Binding-site contacts:
Ligand atom O3 contacts residue GLY46 of chain 1.D at 4.2 Å.
Ligand atom C1 contacts residue ASN45 of chain 1.D at 1.4 Å.
Ligand atom C5 contacts residue ASP4 of chain 1.C at 3.7 Å.
Ligand atom O5 contacts residue ASP4 of chain 1.C at 3.9 Å.
Ligand atom O6 contacts residue ASP4 of chain 1.C at 3.9 Å.
Ligand atom C8 contacts residue ASN45 of chain 1.D at 3.5 Å.
Ligand atom C6 contacts residue GLY46 of chain 1.D at 4.4 Å.
Ligand atom O3 contacts residue ASN45 of chain 1.D at 3.5 Å (h-bond).
Ligand atom O6 contacts residue ASN45 of chain 1.D at 3.8 Å.
Ligand atom C6 contacts residue ASP4 of chain 1.C at 2.8 Å.
Ligand atom C6 contacts residue ASN45 of chain 1.D at 3.6 Å.
Ligand atom O7 contacts residue ASN45 of chain 1.D at 4.1 Å.
Ligand atom C3 contacts residue ASN45 of chain 1.D at 3.6 Å.
Ligand atom N2 contacts residue ASN45 of chain 1.D at 3.4 Å (h-bond).
Ligand atom C5 contacts residue ASN45 of chain 1.D at 3.7 Å.
Ligand atom C7 contacts residue ASN45 of chain 1.D at 3.5 Å.
Ligand atom O5 contacts residue GLY46 of chain 1.D at 4.3 Å.
Ligand atom C4 contacts residue ASN45 of chain 1.D at 4.2 Å.
Ligand atom C2 contacts residue ASN45 of chain 1.D at 2.5 Å.
Ligand atom O5 contacts residue ASN45 of chain 1.D at 2.4 Å (h-bond).
Ligand atom O6 contacts residue GLY46 of chain 1.D at 3.6 Å.

This small molecule binds to this protein.
Small molecule (SMILES): CC(=O)N[C@@H]1[C@@H](O)[C@H](O)[C@@H](CO)O[C@H]1O

Sequence of chain 1.C:
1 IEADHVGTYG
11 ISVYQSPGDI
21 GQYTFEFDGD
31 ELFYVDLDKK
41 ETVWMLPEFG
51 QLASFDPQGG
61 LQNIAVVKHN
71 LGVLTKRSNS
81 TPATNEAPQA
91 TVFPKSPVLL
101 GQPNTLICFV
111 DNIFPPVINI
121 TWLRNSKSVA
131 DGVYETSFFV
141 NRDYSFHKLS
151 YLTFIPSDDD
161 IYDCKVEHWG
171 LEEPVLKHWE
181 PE

Sequence of chain 1.D:
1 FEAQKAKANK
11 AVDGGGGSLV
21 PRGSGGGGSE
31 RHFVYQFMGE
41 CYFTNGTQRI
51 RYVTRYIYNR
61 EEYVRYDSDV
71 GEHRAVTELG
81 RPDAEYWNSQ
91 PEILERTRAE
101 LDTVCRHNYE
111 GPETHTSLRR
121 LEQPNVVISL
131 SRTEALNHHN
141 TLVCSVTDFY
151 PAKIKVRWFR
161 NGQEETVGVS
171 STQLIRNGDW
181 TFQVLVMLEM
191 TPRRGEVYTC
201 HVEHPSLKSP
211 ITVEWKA